This small molecule binds to this protein.
Small molecule (SMILES): CC(=O)N[C@H]1[C@H]([C@H](O)[C@H](O)CO)O[C@@](O[C@H](CO)[C@@H](O)[C@@H]2O[C@@H](C(=O)O)C[C@H](O)[C@H]2NC(C)=O)(C(=O)O)C[C@@H]1O

Binding-site contacts:
Ligand atom C11 contacts residue LEU62 of chain 9.A at 4.0 Å (hydrophobic).
Ligand atom N5 contacts residue GLN278 of chain 9.A at 3.7 Å.
Ligand atom O1A contacts residue THR276 of chain 9.A at 3.4 Å (h-bond).
Ligand atom O1A contacts residue SER274 of chain 9.A at 2.3 Å (h-bond).
Ligand atom C11 contacts residue PHE270 of chain 9.A at 3.8 Å (hydrophobic).
Ligand atom O1A contacts residue LYS68 of chain 9.A at 3.2 Å (salt-bridge).
Ligand atom C8 contacts residue GLN278 of chain 9.A at 3.7 Å.
Ligand atom C10 contacts residue GLN278 of chain 9.A at 4.0 Å.
Ligand atom O8 contacts residue GLN278 of chain 9.A at 3.5 Å (h-bond).
Ligand atom C1 contacts residue SER274 of chain 9.A at 3.4 Å.
Ligand atom O1B contacts residue SER274 of chain 9.A at 3.9 Å.
Ligand atom C9 contacts residue GLN278 of chain 9.A at 3.2 Å.
Ligand atom O1B contacts residue ASN272 of chain 9.A at 3.7 Å.
Ligand atom N5 contacts residue ASN272 of chain 9.A at 3.1 Å (h-bond).
Ligand atom O8 contacts residue LYS68 of chain 9.A at 3.9 Å.
Ligand atom C5 contacts residue ASN272 of chain 9.A at 3.9 Å.
Ligand atom C11 contacts residue PHE65 of chain 9.A at 3.7 Å (hydrophobic).
Ligand atom C10 contacts residue PHE75 of chain 9.B at 3.9 Å (hydrophobic).
Ligand atom O8 contacts residue THR276 of chain 9.A at 3.2 Å.
Ligand atom O1B contacts residue THR276 of chain 9.A at 2.8 Å (h-bond).
Ligand atom C9 contacts residue LEU67 of chain 9.A at 3.9 Å (hydrophobic).
Ligand atom C1 contacts residue THR276 of chain 9.A at 3.5 Å.
Ligand atom O8 contacts residue ASN272 of chain 9.A at 3.5 Å (h-bond).
Ligand atom C11 contacts residue THR276 of chain 9.A at 3.7 Å.
Ligand atom C10 contacts residue LEU62 of chain 9.A at 3.9 Å (hydrophobic).
Ligand atom C11 contacts residue GLN278 of chain 9.A at 3.4 Å.
Ligand atom O9 contacts residue LEU67 of chain 9.A at 3.2 Å.
Ligand atom C6 contacts residue ASN272 of chain 9.A at 3.5 Å.
Ligand atom O9 contacts residue LYS68 of chain 9.A at 2.8 Å (salt-bridge).
Ligand atom C4 contacts residue ASN272 of chain 9.A at 4.0 Å.
Ligand atom O10 contacts residue PHE75 of chain 9.B at 3.5 Å.
Ligand atom C9 contacts residue LYS68 of chain 9.A at 3.8 Å.
Ligand atom O10 contacts residue LEU62 of chain 9.A at 3.6 Å.
Ligand atom C11 contacts residue HIS138 of chain 9.E at 3.4 Å.
Ligand atom C11 contacts residue ASN272 of chain 9.A at 3.4 Å.
Ligand atom C7 contacts residue GLN278 of chain 9.A at 3.8 Å.
Ligand atom O1B contacts residue LYS68 of chain 9.A at 3.7 Å.
Ligand atom C1 contacts residue LYS68 of chain 9.A at 3.8 Å.
Ligand atom C10 contacts residue ASN272 of chain 9.A at 3.7 Å.
Ligand atom C11 contacts residue PHE75 of chain 9.B at 3.5 Å (hydrophobic).

Sequence of chain 9.B:
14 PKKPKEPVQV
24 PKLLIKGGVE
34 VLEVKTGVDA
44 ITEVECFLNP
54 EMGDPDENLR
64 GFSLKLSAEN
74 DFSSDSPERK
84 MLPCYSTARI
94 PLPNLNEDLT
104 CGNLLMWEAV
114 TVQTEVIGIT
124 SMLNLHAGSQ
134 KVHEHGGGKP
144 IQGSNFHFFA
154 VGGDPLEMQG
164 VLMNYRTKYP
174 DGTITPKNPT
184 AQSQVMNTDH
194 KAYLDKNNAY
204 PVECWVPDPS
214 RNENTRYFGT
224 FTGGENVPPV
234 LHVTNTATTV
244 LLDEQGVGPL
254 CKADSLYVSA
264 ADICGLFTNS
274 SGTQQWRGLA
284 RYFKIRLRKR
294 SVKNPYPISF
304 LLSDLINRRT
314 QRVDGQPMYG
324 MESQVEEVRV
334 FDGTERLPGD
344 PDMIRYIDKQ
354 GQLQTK

Sequence of chain 9.A:
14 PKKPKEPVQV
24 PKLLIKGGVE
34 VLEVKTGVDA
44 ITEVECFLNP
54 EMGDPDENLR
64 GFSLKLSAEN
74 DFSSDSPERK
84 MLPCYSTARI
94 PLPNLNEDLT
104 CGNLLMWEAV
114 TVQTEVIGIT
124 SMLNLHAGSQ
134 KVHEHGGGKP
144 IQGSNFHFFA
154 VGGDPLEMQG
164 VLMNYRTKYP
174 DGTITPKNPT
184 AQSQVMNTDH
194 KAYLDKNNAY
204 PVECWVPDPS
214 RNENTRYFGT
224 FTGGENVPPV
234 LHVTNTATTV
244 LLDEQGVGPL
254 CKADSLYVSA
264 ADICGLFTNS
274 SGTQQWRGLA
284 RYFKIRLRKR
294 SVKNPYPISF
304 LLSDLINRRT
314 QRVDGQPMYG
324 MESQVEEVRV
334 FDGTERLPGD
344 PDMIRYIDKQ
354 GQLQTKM

Sequence of chain 9.E:
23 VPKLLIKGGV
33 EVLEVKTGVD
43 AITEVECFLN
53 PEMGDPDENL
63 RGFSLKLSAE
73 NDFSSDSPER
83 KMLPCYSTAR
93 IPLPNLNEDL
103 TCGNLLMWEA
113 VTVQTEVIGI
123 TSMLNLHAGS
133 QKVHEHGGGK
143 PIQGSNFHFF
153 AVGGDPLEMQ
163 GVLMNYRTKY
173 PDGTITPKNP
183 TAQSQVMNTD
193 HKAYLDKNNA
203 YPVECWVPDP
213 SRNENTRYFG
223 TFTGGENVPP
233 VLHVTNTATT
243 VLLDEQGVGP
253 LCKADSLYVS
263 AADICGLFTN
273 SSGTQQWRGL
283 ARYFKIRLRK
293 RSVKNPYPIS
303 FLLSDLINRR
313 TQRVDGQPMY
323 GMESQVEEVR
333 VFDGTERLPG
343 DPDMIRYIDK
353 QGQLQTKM